Binding-site contacts:
Ligand atom O3 contacts residue THR26 of chain 1.A at 3.8 Å.
Ligand atom O3 contacts residue ASP6 of chain 1.A at 2.8 Å (salt-bridge).
Ligand atom C1 contacts residue LYS86 of chain 1.A at 2.3 Å.
Ligand atom C4 contacts residue ASN28 of chain 1.A at 3.8 Å.
Ligand atom C5 contacts residue ASN28 of chain 1.A at 3.9 Å.
Ligand atom C2 contacts residue THR27 of chain 1.A at 3.8 Å.
Ligand atom C2 contacts residue LYS86 of chain 1.A at 1.3 Å.
Ligand atom C6 contacts residue SER167 of chain 1.A at 3.9 Å.
Ligand atom C6 contacts residue PHE132 of chain 1.A at 3.5 Å (hydrophobic).
Ligand atom O6 contacts residue SER167 of chain 1.A at 3.4 Å.
Ligand atom O1P contacts residue SER167 of chain 1.A at 2.7 Å (h-bond).
Ligand atom C1 contacts residue SER130 of chain 1.A at 3.5 Å.
Ligand atom P contacts residue SER167 of chain 1.A at 3.8 Å.
Ligand atom C4 contacts residue PHE132 of chain 1.A at 3.6 Å (hydrophobic).
Ligand atom C4 contacts residue LYS86 of chain 1.A at 3.7 Å.
Ligand atom O1 contacts residue ASN108 of chain 1.A at 3.6 Å.
Ligand atom O3 contacts residue LYS86 of chain 1.A at 2.8 Å (salt-bridge).
Ligand atom O1 contacts residue ALA166 of chain 1.A at 3.8 Å.
Ligand atom O1 contacts residue LYS86 of chain 1.A at 2.9 Å (salt-bridge).
Ligand atom O3 contacts residue ASN28 of chain 1.A at 3.4 Å (h-bond).
Ligand atom O5 contacts residue ASP6 of chain 1.A at 2.5 Å (salt-bridge).
Ligand atom C5 contacts residue ASP6 of chain 1.A at 3.2 Å.
Ligand atom O1 contacts residue SER130 of chain 1.A at 3.0 Å (h-bond).
Ligand atom O4 contacts residue PHE132 of chain 1.A at 3.5 Å.
Ligand atom O1P contacts residue ARG169 of chain 1.A at 3.8 Å.
Ligand atom O1 contacts residue THR26 of chain 1.A at 3.8 Å.
Ligand atom C3 contacts residue LYS86 of chain 1.A at 2.5 Å.
Ligand atom O1P contacts residue ARG135 of chain 1.A at 2.8 Å (salt-bridge).
Ligand atom C3 contacts residue THR26 of chain 1.A at 3.9 Å.
Ligand atom O2P contacts residue ARG169 of chain 1.A at 3.9 Å.
Ligand atom P contacts residue ARG135 of chain 1.A at 3.7 Å.
Ligand atom O4 contacts residue LYS86 of chain 1.A at 3.8 Å.
Ligand atom O3P contacts residue ARG135 of chain 1.A at 2.8 Å (salt-bridge).
Ligand atom O5 contacts residue SER167 of chain 1.A at 2.9 Å (h-bond).
Ligand atom O4 contacts residue ASN28 of chain 1.A at 2.9 Å (h-bond).
Ligand atom O3 contacts residue THR27 of chain 1.A at 3.4 Å (h-bond).
Ligand atom O5 contacts residue ALA166 of chain 1.A at 3.5 Å.
Ligand atom C1 contacts residue THR110 of chain 1.A at 3.4 Å.
Ligand atom C3 contacts residue ASP6 of chain 1.A at 3.5 Å.
Ligand atom O2P contacts residue SER167 of chain 1.A at 3.9 Å.

Sequence of chain 1.A:
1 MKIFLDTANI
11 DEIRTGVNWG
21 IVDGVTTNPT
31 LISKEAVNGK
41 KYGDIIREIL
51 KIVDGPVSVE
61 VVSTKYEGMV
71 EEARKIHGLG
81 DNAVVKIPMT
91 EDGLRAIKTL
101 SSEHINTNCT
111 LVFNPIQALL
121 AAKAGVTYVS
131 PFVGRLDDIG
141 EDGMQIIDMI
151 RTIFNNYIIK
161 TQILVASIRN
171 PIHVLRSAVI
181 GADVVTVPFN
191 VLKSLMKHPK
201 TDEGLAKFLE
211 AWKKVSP

Sequence of chain 1.B:
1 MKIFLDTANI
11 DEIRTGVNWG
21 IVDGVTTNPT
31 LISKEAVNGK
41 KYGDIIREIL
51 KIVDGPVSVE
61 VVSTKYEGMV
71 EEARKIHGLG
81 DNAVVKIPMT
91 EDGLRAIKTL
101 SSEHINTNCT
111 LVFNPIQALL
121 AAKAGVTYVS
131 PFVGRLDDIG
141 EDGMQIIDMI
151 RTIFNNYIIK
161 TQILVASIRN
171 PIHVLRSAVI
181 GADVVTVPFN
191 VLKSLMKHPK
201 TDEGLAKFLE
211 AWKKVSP

This protein binds this small molecule.
Small molecule (SMILES): O=C(CO)[C@@H](O)[C@H](O)[C@H](O)COP(=O)(O)O